Sequence of chain 1.B:
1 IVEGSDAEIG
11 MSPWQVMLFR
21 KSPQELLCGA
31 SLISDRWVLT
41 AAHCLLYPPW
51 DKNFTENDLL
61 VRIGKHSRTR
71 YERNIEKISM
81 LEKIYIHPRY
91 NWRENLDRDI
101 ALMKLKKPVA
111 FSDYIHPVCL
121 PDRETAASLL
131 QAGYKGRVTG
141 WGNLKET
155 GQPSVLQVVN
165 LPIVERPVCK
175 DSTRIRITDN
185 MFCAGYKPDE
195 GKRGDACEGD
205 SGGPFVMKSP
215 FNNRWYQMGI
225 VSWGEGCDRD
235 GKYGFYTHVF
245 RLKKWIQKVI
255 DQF

This protein binds this small molecule.
Small molecule (SMILES): CC(=O)N[C@@H]1[C@@H](O)[C@H](O)[C@@H](CO)O[C@H]1O

Binding-site contacts:
Ligand atom C8 contacts residue LEU46 of chain 1.B at 4.0 Å (hydrophobic).
Ligand atom C1 contacts residue LEU46 of chain 1.B at 4.5 Å (hydrophobic).
Ligand atom C2 contacts residue ASN53 of chain 1.B at 2.6 Å.
Ligand atom C1 contacts residue ASN53 of chain 1.B at 1.4 Å.
Ligand atom N2 contacts residue ASN53 of chain 1.B at 3.1 Å (h-bond).
Ligand atom O5 contacts residue ASN53 of chain 1.B at 2.2 Å (h-bond).
Ligand atom C8 contacts residue TRP92 of chain 1.B at 4.1 Å (hydrophobic).
Ligand atom C7 contacts residue LEU46 of chain 1.B at 4.2 Å (hydrophobic).
Ligand atom C8 contacts residue PRO48 of chain 1.B at 3.9 Å (hydrophobic).
Ligand atom C5 contacts residue ASN53 of chain 1.B at 3.6 Å.
Ligand atom O6 contacts residue ASN53 of chain 1.B at 4.3 Å.
Ligand atom C3 contacts residue ASN53 of chain 1.B at 3.9 Å.
Ligand atom N2 contacts residue LEU46 of chain 1.B at 4.3 Å.
Ligand atom C4 contacts residue ASN53 of chain 1.B at 4.2 Å.
Ligand atom O7 contacts residue ASN53 of chain 1.B at 3.4 Å (h-bond).
Ligand atom C7 contacts residue ASN53 of chain 1.B at 3.5 Å.